Sequence of chain 1.A:
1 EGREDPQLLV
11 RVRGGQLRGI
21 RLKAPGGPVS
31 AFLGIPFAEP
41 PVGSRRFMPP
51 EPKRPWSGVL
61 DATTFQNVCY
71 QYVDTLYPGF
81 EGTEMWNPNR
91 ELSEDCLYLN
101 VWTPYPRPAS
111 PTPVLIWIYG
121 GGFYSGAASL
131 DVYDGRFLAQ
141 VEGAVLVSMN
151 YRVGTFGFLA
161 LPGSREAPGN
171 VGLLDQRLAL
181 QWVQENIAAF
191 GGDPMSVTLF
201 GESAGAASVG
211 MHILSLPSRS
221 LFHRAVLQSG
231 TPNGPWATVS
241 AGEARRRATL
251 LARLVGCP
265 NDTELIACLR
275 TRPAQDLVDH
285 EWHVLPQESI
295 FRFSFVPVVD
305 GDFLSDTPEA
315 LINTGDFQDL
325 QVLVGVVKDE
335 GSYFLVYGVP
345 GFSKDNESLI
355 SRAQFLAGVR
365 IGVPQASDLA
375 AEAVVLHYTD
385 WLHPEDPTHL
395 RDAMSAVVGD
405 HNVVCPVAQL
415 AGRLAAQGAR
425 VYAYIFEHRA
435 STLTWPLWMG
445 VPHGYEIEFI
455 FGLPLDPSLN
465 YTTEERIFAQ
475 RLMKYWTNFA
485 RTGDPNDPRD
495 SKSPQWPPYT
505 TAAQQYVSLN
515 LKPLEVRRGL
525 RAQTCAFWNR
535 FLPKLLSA

A protein and the small-molecule ligand that binds it are described below.
Small molecule (SMILES): CC(=O)N[C@@H]1[C@@H](O)[C@H](O)[C@@H](CO)O[C@H]1O

Binding-site contacts:
Ligand atom C5 contacts residue ASN464 of chain 1.A at 3.7 Å.
Ligand atom C7 contacts residue ASN464 of chain 1.A at 3.0 Å.
Ligand atom C3 contacts residue ASN464 of chain 1.A at 3.8 Å.
Ligand atom O7 contacts residue ASN464 of chain 1.A at 3.3 Å (h-bond).
Ligand atom C7 contacts residue SER462 of chain 1.A at 4.2 Å.
Ligand atom C4 contacts residue ASN464 of chain 1.A at 4.2 Å.
Ligand atom C1 contacts residue SER462 of chain 1.A at 4.3 Å.
Ligand atom O5 contacts residue ASN464 of chain 1.A at 2.4 Å (h-bond).
Ligand atom C8 contacts residue LEU463 of chain 1.A at 3.6 Å (hydrophobic).
Ligand atom C8 contacts residue SER462 of chain 1.A at 3.5 Å.
Ligand atom C1 contacts residue ASN464 of chain 1.A at 1.5 Å.
Ligand atom C2 contacts residue ASN464 of chain 1.A at 2.4 Å.
Ligand atom N2 contacts residue ASN464 of chain 1.A at 2.9 Å (h-bond).
Ligand atom N2 contacts residue SER462 of chain 1.A at 4.1 Å.
Ligand atom C8 contacts residue ASN464 of chain 1.A at 3.6 Å.